This small molecule binds to this protein.
Small molecule (SMILES): CC(=O)Nc1ccc(C#N)cc1

Sequence of chain 1.A:
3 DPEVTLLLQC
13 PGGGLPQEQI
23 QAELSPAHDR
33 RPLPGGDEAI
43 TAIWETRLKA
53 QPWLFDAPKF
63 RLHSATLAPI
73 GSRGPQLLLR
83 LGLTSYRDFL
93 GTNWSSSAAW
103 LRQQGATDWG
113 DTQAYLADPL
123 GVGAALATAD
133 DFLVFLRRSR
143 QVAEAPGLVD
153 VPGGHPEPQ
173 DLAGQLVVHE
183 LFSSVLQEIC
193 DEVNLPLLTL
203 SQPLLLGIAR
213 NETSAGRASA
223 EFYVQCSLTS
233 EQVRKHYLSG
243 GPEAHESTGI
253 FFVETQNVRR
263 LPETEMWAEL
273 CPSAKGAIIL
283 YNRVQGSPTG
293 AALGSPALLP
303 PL

Binding-site contacts:
Ligand atom C9 contacts residue PRO121 of chain 1.A at 3.7 Å (hydrophobic).
Ligand atom C7 contacts residue PHE91 of chain 1.A at 3.6 Å (hydrophobic).
Ligand atom C8 contacts residue ARG219 of chain 1.A at 4.0 Å.
Ligand atom C8 contacts residue HIS157 of chain 1.A at 3.6 Å.
Ligand atom C6 contacts residue TYR88 of chain 1.A at 4.1 Å (hydrophobic).
Ligand atom C4 contacts residue HIS157 of chain 1.A at 4.1 Å.
Ligand atom C7 contacts residue ARG219 of chain 1.A at 4.5 Å.
Ligand atom C9 contacts residue PHE91 of chain 1.A at 3.9 Å (hydrophobic).
Ligand atom C1 contacts residue GLU146 of chain 1.A at 4.5 Å.
Ligand atom O1 contacts residue ARG140 of chain 1.A at 3.4 Å (salt-bridge).
Ligand atom C6 contacts residue PRO121 of chain 1.A at 4.4 Å (hydrophobic).
Ligand atom C3 contacts residue GLU146 of chain 1.A at 4.4 Å.
Ligand atom C9 contacts residue TYR88 of chain 1.A at 3.9 Å (hydrophobic).
Ligand atom N2 contacts residue PRO121 of chain 1.A at 3.5 Å.
Ligand atom C8 contacts residue PHE91 of chain 1.A at 3.7 Å (hydrophobic).
Ligand atom N1 contacts residue GLU146 of chain 1.A at 3.1 Å (salt-bridge).
Ligand atom C3 contacts residue HIS157 of chain 1.A at 3.9 Å.
Ligand atom N2 contacts residue TYR88 of chain 1.A at 3.8 Å.
Ligand atom C5 contacts residue HIS157 of chain 1.A at 4.2 Å.
Ligand atom C7 contacts residue HIS157 of chain 1.A at 3.8 Å.
Ligand atom C9 contacts residue LYS61 of chain 1.A at 4.1 Å.
Ligand atom C6 contacts residue HIS157 of chain 1.A at 4.1 Å.
Ligand atom N2 contacts residue PHE91 of chain 1.A at 3.8 Å.
Ligand atom C9 contacts residue HIS157 of chain 1.A at 4.4 Å.
Ligand atom O1 contacts residue GLU146 of chain 1.A at 2.6 Å (salt-bridge).
Ligand atom N1 contacts residue HIS157 of chain 1.A at 4.4 Å.
Ligand atom C4 contacts residue TYR88 of chain 1.A at 4.2 Å (hydrophobic).
Ligand atom C2 contacts residue ARG140 of chain 1.A at 4.5 Å.
Ligand atom C7 contacts residue PRO121 of chain 1.A at 4.2 Å (hydrophobic).
Ligand atom C5 contacts residue TYR88 of chain 1.A at 3.7 Å (hydrophobic).
Ligand atom N2 contacts residue SER87 of chain 1.A at 4.2 Å.
Ligand atom C6 contacts residue PHE91 of chain 1.A at 3.9 Å (hydrophobic).
Ligand atom N2 contacts residue LYS61 of chain 1.A at 3.4 Å.
Ligand atom C2 contacts residue GLU146 of chain 1.A at 3.1 Å.